Sequence of chain 3.B:
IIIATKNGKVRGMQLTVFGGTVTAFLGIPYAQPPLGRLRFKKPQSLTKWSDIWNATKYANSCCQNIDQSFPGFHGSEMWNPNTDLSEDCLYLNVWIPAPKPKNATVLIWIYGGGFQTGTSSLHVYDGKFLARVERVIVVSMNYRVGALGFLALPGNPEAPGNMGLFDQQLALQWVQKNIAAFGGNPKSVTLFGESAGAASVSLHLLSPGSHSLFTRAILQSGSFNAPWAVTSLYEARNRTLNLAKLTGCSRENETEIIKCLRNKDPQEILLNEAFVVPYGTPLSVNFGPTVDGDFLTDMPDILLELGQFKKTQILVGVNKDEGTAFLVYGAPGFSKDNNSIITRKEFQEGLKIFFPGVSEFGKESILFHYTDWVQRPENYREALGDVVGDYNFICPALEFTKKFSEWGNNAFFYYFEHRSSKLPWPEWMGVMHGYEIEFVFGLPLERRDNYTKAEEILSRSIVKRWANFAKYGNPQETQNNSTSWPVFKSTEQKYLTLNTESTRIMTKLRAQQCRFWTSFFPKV

Binding-site contacts:
Ligand atom C3 contacts residue VAL280 of chain 3.B at 4.3 Å (hydrophobic).
Ligand atom C4 contacts residue ASN241 of chain 3.B at 4.3 Å.
Ligand atom O5 contacts residue PRO281 of chain 3.B at 4.0 Å.
Ligand atom C8 contacts residue TYR237 of chain 3.B at 3.2 Å (hydrophobic).
Ligand atom C1 contacts residue ASN245 of chain 3.B at 3.9 Å.
Ligand atom C3 contacts residue ASN245 of chain 3.B at 4.4 Å.
Ligand atom C6 contacts residue ASN245 of chain 3.B at 3.7 Å.
Ligand atom O4 contacts residue LEU249 of chain 3.B at 4.2 Å.
Ligand atom C4 contacts residue ASN245 of chain 3.B at 4.2 Å.
Ligand atom O3 contacts residue PRO281 of chain 3.B at 3.9 Å.
Ligand atom O4 contacts residue PHE278 of chain 3.B at 4.1 Å.
Ligand atom C6 contacts residue LYS248 of chain 3.B at 3.9 Å.
Ligand atom C6 contacts residue ASN245 of chain 3.B at 3.9 Å.
Ligand atom O3 contacts residue VAL280 of chain 3.B at 3.8 Å.
Ligand atom C5 contacts residue ASN245 of chain 3.B at 4.2 Å.
Ligand atom N2 contacts residue TYR237 of chain 3.B at 3.7 Å.
Ligand atom O7 contacts residue TYR237 of chain 3.B at 3.8 Å.
Ligand atom C5 contacts residue ASN245 of chain 3.B at 3.5 Å.
Ligand atom O5 contacts residue ASN241 of chain 3.B at 2.3 Å (h-bond).
Ligand atom C3 contacts residue PHE278 of chain 3.B at 3.7 Å (hydrophobic).
Ligand atom O5 contacts residue ASN245 of chain 3.B at 3.1 Å (h-bond).
Ligand atom C1 contacts residue ASN241 of chain 3.B at 1.5 Å.
Ligand atom C7 contacts residue TYR237 of chain 3.B at 3.4 Å (hydrophobic).
Ligand atom C1 contacts residue ASN245 of chain 3.B at 4.3 Å.
Ligand atom C6 contacts residue LEU249 of chain 3.B at 4.2 Å (hydrophobic).
Ligand atom C7 contacts residue ASN241 of chain 3.B at 4.1 Å.
Ligand atom C4 contacts residue LEU249 of chain 3.B at 4.4 Å (hydrophobic).
Ligand atom O6 contacts residue ASN245 of chain 3.B at 3.4 Å (h-bond).
Ligand atom O5 contacts residue ASN245 of chain 3.B at 4.3 Å.
Ligand atom C3 contacts residue ASN241 of chain 3.B at 3.9 Å.
Ligand atom N2 contacts residue ASN241 of chain 3.B at 3.3 Å (h-bond).
Ligand atom O7 contacts residue ASN241 of chain 3.B at 3.9 Å.
Ligand atom O2 contacts residue PRO281 of chain 3.B at 4.0 Å.
Ligand atom C4 contacts residue PHE278 of chain 3.B at 3.6 Å (hydrophobic).
Ligand atom O3 contacts residue PHE278 of chain 3.B at 3.3 Å (h-bond).
Ligand atom C5 contacts residue ASN241 of chain 3.B at 3.7 Å.
Ligand atom C2 contacts residue ASN241 of chain 3.B at 2.6 Å.

This protein binds this small molecule.
Small molecule (SMILES): CC(=O)N[C@H]1[C@H](O[C@H]2[C@H](O)[C@@H](NC(C)=O)CO[C@@H]2CO[C@@H]2O[C@@H](C)[C@@H](O)[C@@H](O)[C@@H]2O)O[C@H](CO)[C@@H](O)[C@@H]1O